This protein binds this small molecule.
Small molecule (SMILES): CC(C)=CCO[P](=O)(O)OP(=O)(O)O

Binding-site contacts:
Ligand atom C4 contacts residue FMN1 of chain 1.Q at 3.4 Å.
Ligand atom O3B contacts residue ARG207 of chain 1.C at 2.4 Å (salt-bridge).
Ligand atom O1A contacts residue ARG161 of chain 2.C at 3.6 Å (salt-bridge).
Ligand atom C5 contacts residue TYR191 of chain 1.C at 3.5 Å (hydrophobic).
Ligand atom C3 contacts residue SER112 of chain 1.D at 3.7 Å.
Ligand atom O3B contacts residue TYR191 of chain 1.C at 3.6 Å (h-bond).
Ligand atom O2B contacts residue ARG207 of chain 1.C at 3.8 Å.
Ligand atom O1B contacts residue TYR191 of chain 1.C at 3.5 Å (h-bond).
Ligand atom PB contacts residue TYR191 of chain 1.C at 3.6 Å.
Ligand atom O2B contacts residue THR163 of chain 2.C at 2.9 Å (h-bond).
Ligand atom PB contacts residue ARG161 of chain 2.C at 3.9 Å.
Ligand atom PA contacts residue SER112 of chain 1.D at 3.6 Å.
Ligand atom O1A contacts residue LYS151 of chain 1.D at 3.8 Å.
Ligand atom O2B contacts residue GLU162 of chain 2.C at 3.9 Å.
Ligand atom O2B contacts residue LYS151 of chain 1.D at 3.9 Å.
Ligand atom O1B contacts residue GLN203 of chain 1.C at 3.6 Å (h-bond).
Ligand atom O2B contacts residue ARG161 of chain 2.C at 3.5 Å (salt-bridge).
Ligand atom PA contacts residue GLY113 of chain 1.D at 4.0 Å.
Ligand atom C3 contacts residue FMN1 of chain 1.Q at 3.6 Å.
Ligand atom C2 contacts residue FMN1 of chain 1.Q at 3.5 Å.
Ligand atom PB contacts residue ARG207 of chain 1.C at 3.7 Å.
Ligand atom O1 contacts residue SER112 of chain 1.D at 3.0 Å (h-bond).
Ligand atom C5 contacts residue SER112 of chain 1.D at 3.6 Å.
Ligand atom O1B contacts residue ALA189 of chain 1.C at 3.2 Å.
Ligand atom C1 contacts residue FMN1 of chain 1.Q at 3.6 Å.
Ligand atom O3A contacts residue SER112 of chain 1.D at 3.6 Å.
Ligand atom O2A contacts residue ARG207 of chain 1.C at 3.4 Å (salt-bridge).
Ligand atom C1 contacts residue SER112 of chain 1.D at 3.9 Å.
Ligand atom C5 contacts residue FMN1 of chain 1.Q at 4.0 Å.
Ligand atom O2A contacts residue LYS151 of chain 1.D at 3.0 Å (salt-bridge).
Ligand atom C4 contacts residue TRP222 of chain 1.C at 3.3 Å (hydrophobic).
Ligand atom C4 contacts residue MET106 of chain 1.D at 3.8 Å (hydrophobic).
Ligand atom O1B contacts residue ARG161 of chain 2.C at 2.9 Å (salt-bridge).
Ligand atom O1A contacts residue GLU162 of chain 2.C at 2.9 Å (salt-bridge).
Ligand atom O3B contacts residue GLN203 of chain 1.C at 3.2 Å (h-bond).
Ligand atom O3A contacts residue TYR191 of chain 1.C at 3.0 Å (h-bond).
Ligand atom C5 contacts residue TRP222 of chain 1.C at 3.6 Å (hydrophobic).
Ligand atom O2A contacts residue GLY113 of chain 1.D at 2.8 Å (h-bond).
Ligand atom O1A contacts residue ARG144 of chain 1.D at 3.8 Å.
Ligand atom O2A contacts residue SER112 of chain 1.D at 3.7 Å.

Sequence of chain 1.D:
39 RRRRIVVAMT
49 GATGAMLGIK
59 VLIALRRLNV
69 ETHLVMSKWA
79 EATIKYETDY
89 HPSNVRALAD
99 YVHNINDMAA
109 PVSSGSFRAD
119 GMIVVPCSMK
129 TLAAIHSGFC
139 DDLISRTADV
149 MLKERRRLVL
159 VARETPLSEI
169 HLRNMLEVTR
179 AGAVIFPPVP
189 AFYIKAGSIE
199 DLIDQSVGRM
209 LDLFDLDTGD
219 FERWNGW

Sequence of chain 2.C:
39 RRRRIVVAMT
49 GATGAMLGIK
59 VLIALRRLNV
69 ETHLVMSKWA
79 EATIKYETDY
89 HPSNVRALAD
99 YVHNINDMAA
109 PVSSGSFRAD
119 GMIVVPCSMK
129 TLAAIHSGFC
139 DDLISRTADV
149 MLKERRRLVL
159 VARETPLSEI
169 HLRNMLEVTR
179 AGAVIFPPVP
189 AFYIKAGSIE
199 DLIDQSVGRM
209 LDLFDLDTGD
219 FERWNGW

Sequence of chain 1.C:
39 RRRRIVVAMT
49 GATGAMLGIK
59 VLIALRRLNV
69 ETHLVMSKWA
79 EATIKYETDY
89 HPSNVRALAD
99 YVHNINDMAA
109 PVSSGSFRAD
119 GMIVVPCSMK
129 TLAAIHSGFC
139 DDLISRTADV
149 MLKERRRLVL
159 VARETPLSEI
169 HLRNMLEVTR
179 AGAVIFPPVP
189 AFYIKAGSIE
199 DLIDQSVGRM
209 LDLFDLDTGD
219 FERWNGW